Sequence of chain 1.E:
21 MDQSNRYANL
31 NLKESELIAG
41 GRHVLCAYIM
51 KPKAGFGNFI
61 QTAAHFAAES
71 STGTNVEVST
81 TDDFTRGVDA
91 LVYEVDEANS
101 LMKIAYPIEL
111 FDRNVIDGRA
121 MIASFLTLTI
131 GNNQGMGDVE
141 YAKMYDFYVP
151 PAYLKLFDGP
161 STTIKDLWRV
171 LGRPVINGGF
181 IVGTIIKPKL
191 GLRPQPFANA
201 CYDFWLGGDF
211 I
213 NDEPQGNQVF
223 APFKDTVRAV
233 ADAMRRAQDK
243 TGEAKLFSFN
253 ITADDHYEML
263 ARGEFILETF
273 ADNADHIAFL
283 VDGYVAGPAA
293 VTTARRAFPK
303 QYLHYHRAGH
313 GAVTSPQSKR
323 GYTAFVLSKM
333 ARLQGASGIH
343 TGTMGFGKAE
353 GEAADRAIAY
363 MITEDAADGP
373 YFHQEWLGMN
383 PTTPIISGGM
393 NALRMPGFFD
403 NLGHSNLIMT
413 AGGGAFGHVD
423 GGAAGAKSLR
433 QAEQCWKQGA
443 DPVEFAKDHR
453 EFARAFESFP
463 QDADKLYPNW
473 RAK

This small molecule binds to this protein.
Small molecule (SMILES): O=C(O)[C@@](O)(COP(=O)(O)O)[C@H](O)[C@H](O)COP(=O)(O)O

Binding-site contacts:
Ligand atom O6 contacts residue ASN132 of chain 1.E at 2.9 Å (h-bond).
Ligand atom O2P contacts residue GLY414 of chain 1.F at 2.7 Å (h-bond).
Ligand atom O5P contacts residue SER389 of chain 1.F at 3.1 Å (h-bond).
Ligand atom O3 contacts residue ASN132 of chain 1.E at 3.3 Å (h-bond).
Ligand atom O6P contacts residue ARG309 of chain 1.F at 2.9 Å (salt-bridge).
Ligand atom C2 contacts residue MG1 of chain 1.R at 2.7 Å.
Ligand atom O1 contacts residue LYS187 of chain 1.F at 3.2 Å (salt-bridge).
Ligand atom O2 contacts residue ASP214 of chain 1.F at 3.5 Å (salt-bridge).
Ligand atom O3P contacts residue GLY391 of chain 1.F at 2.6 Å (h-bond).
Ligand atom O6 contacts residue LYS187 of chain 1.F at 3.4 Å (salt-bridge).
Ligand atom C3 contacts residue KCX212 of chain 1.F at 3.0 Å.
Ligand atom O2 contacts residue LYS187 of chain 1.F at 3.2 Å (salt-bridge).
Ligand atom C contacts residue ASN132 of chain 1.E at 3.3 Å.
Ligand atom O3 contacts residue HIS308 of chain 1.F at 2.9 Å (h-bond).
Ligand atom O6 contacts residue MG1 of chain 1.R at 2.2 Å.
Ligand atom O6 contacts residue GLU215 of chain 1.F at 3.1 Å (salt-bridge).
Ligand atom O2 contacts residue MG1 of chain 1.R at 2.2 Å.
Ligand atom O5P contacts residue HIS342 of chain 1.F at 2.7 Å (h-bond).
Ligand atom O3P contacts residue LYS350 of chain 1.F at 3.0 Å (salt-bridge).
Ligand atom O2 contacts residue ILE185 of chain 1.F at 3.5 Å.
Ligand atom C contacts residue MG1 of chain 1.R at 2.8 Å.
Ligand atom C3 contacts residue MG1 of chain 1.R at 2.9 Å.
Ligand atom O6 contacts residue LYS189 of chain 1.F at 2.7 Å (salt-bridge).
Ligand atom O2 contacts residue KCX212 of chain 1.F at 3.1 Å (h-bond).
Ligand atom O7 contacts residue GLU69 of chain 1.E at 3.5 Å (salt-bridge).
Ligand atom O1P contacts residue THR74 of chain 1.E at 2.8 Å (h-bond).
Ligand atom O4P contacts residue ARG309 of chain 1.F at 3.1 Å (salt-bridge).
Ligand atom O4 contacts residue GLY390 of chain 1.F at 3.0 Å (h-bond).
Ligand atom C contacts residue LYS187 of chain 1.F at 3.5 Å.
Ligand atom O1P contacts residue LYS187 of chain 1.F at 3.3 Å.
Ligand atom O3 contacts residue KCX212 of chain 1.F at 2.5 Å (h-bond).
Ligand atom O3 contacts residue MG1 of chain 1.R at 2.1 Å.
Ligand atom O4 contacts residue SER389 of chain 1.F at 3.1 Å.
Ligand atom O6 contacts residue ASP214 of chain 1.F at 3.2 Å (salt-bridge).
Ligand atom O6P contacts residue HIS342 of chain 1.F at 3.5 Å.
Ligand atom O7 contacts residue LYS350 of chain 1.F at 2.9 Å (salt-bridge).
Ligand atom O3 contacts residue GLU215 of chain 1.F at 3.0 Å (salt-bridge).
Ligand atom O3P contacts residue THR74 of chain 1.E at 3.4 Å (h-bond).
Ligand atom O1P contacts residue GLY414 of chain 1.F at 3.5 Å.
Ligand atom O1P contacts residue GLY415 of chain 1.F at 2.8 Å (h-bond).

Sequence of chain 1.F:
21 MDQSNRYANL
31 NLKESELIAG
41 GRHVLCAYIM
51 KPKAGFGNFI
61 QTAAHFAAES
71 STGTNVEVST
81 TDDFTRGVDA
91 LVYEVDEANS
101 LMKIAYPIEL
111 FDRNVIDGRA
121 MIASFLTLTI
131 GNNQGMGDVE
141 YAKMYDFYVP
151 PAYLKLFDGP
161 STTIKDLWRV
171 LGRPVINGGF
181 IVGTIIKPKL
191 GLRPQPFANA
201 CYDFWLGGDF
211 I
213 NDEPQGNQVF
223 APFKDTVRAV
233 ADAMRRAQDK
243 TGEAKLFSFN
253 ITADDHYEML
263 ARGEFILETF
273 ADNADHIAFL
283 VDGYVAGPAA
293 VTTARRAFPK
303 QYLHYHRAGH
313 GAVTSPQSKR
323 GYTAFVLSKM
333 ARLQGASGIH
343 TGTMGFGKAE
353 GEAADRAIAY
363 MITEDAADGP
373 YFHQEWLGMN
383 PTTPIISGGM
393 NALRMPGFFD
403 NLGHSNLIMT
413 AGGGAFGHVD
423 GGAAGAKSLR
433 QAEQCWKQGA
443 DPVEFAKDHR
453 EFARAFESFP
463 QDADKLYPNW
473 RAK